Binding-site contacts:
Ligand atom C8 contacts residue ASP101 of chain 1.A at 4.0 Å.
Ligand atom N1 contacts residue ASP101 of chain 1.A at 3.3 Å (salt-bridge).
Ligand atom C5 contacts residue TRP63 of chain 1.A at 3.8 Å (hydrophobic).
Ligand atom C16 contacts residue ASN103 of chain 1.A at 4.3 Å.
Ligand atom CL1 contacts residue ASN103 of chain 1.A at 2.8 Å.
Ligand atom C2 contacts residue ASP101 of chain 1.A at 3.4 Å.
Ligand atom C11 contacts residue ASN103 of chain 1.A at 3.9 Å.
Ligand atom CL1 contacts residue ALA107 of chain 1.A at 3.7 Å.
Ligand atom C3 contacts residue ASP101 of chain 1.A at 3.3 Å.
Ligand atom C7 contacts residue TRP63 of chain 1.A at 4.3 Å (hydrophobic).
Ligand atom C15 contacts residue ASN103 of chain 1.A at 3.6 Å.
Ligand atom C7 contacts residue ASP101 of chain 1.A at 4.4 Å.
Ligand atom N2 contacts residue ASP101 of chain 1.A at 3.3 Å (salt-bridge).
Ligand atom C2 contacts residue ASN103 of chain 1.A at 3.2 Å.
Ligand atom C17 contacts residue ASN106 of chain 1.A at 3.5 Å.
Ligand atom C9 contacts residue ASP101 of chain 1.A at 3.2 Å.
Ligand atom C5 contacts residue ASP101 of chain 1.A at 4.0 Å.
Ligand atom C13 contacts residue TRP62 of chain 1.A at 3.9 Å (hydrophobic).
Ligand atom C14 contacts residue TRP62 of chain 1.A at 3.6 Å (hydrophobic).
Ligand atom C1 contacts residue ASP101 of chain 1.A at 3.3 Å.
Ligand atom C10 contacts residue ASN103 of chain 1.A at 3.1 Å.
Ligand atom CL1 contacts residue TRP62 of chain 1.A at 4.5 Å.
Ligand atom N2 contacts residue ASN103 of chain 1.A at 4.1 Å.
Ligand atom C17 contacts residue ALA107 of chain 1.A at 3.9 Å (hydrophobic).
Ligand atom C17 contacts residue ASN103 of chain 1.A at 4.0 Å.
Ligand atom C19 contacts residue ASN103 of chain 1.A at 3.1 Å.
Ligand atom C6 contacts residue LEU75 of chain 1.A at 3.9 Å (hydrophobic).
Ligand atom N2 contacts residue TRP63 of chain 1.A at 4.2 Å.
Ligand atom C1 contacts residue ASN103 of chain 1.A at 2.9 Å.
Ligand atom CL1 contacts residue ASP101 of chain 1.A at 3.7 Å.
Ligand atom C4 contacts residue ASP101 of chain 1.A at 3.3 Å.
Ligand atom C4 contacts residue TRP63 of chain 1.A at 4.2 Å (hydrophobic).
Ligand atom C13 contacts residue ASN103 of chain 1.A at 4.3 Å.
Ligand atom C5 contacts residue TRP62 of chain 1.A at 3.3 Å (hydrophobic).
Ligand atom N1 contacts residue ASN103 of chain 1.A at 3.3 Å (h-bond).
Ligand atom C7 contacts residue LEU75 of chain 1.A at 3.9 Å (hydrophobic).
Ligand atom C6 contacts residue ASP101 of chain 1.A at 4.0 Å.
Ligand atom C6 contacts residue TRP63 of chain 1.A at 3.8 Å (hydrophobic).
Ligand atom C14 contacts residue ASN103 of chain 1.A at 4.1 Å.
Ligand atom OS contacts residue ASN103 of chain 1.A at 2.1 Å.

This protein binds this small molecule.
Small molecule (SMILES): CC(C)C12[C]3[C]4C5(C)[C]6[C]1[Os]46352(Cl)(Cl)c1n(C)c2ccccc2[n+]1C

Sequence of chain 1.A:
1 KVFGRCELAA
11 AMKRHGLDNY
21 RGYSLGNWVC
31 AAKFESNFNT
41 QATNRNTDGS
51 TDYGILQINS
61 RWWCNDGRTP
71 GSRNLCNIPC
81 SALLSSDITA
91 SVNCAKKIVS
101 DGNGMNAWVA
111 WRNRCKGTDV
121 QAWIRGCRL